Sequence of chain 1.C:
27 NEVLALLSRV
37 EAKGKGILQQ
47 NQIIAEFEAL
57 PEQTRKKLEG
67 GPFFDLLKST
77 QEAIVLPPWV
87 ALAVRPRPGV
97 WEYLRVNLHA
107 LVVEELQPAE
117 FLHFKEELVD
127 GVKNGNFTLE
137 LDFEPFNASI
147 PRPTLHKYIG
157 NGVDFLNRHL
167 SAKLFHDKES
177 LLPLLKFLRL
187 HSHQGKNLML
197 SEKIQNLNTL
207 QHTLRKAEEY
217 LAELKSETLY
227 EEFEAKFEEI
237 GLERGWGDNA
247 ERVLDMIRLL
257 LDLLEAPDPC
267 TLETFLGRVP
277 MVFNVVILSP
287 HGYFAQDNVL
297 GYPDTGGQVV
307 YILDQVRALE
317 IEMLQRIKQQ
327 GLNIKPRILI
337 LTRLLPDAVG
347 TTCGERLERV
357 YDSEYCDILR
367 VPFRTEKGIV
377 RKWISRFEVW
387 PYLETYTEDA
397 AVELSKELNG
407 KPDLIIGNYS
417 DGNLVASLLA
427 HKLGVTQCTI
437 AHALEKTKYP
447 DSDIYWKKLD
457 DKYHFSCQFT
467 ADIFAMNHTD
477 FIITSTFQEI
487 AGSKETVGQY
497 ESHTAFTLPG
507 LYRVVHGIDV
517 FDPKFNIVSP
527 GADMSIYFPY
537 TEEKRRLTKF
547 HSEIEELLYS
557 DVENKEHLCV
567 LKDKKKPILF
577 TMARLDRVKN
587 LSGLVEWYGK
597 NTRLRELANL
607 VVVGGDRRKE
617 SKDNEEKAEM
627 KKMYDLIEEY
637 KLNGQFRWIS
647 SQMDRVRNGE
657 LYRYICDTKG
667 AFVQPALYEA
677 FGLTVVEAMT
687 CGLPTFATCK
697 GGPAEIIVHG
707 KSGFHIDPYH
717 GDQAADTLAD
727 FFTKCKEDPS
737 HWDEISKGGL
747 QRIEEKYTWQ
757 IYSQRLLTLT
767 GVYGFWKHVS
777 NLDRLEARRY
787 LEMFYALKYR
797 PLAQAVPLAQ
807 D

This protein binds this small molecule.
Small molecule (SMILES): O=C1CO[C@H](CO)[C@@H](O)[C@@H]1O

Binding-site contacts:
Ligand atom O2 contacts residue ALA439 of chain 1.C at 3.8 Å.
Ligand atom C5 contacts residue LCN1 of chain 1.Z at 0.7 Å.
Ligand atom O4 contacts residue LCN1 of chain 1.Z at 0.7 Å (h-bond).
Ligand atom C2 contacts residue HIS438 of chain 1.C at 3.3 Å.
Ligand atom C6 contacts residue HIS438 of chain 1.C at 3.1 Å.
Ligand atom C1 contacts residue UDP1 of chain 1.Y at 3.1 Å.
Ligand atom O3 contacts residue LCN1 of chain 1.Z at 0.4 Å (h-bond).
Ligand atom C4 contacts residue HIS438 of chain 1.C at 3.4 Å.
Ligand atom C1 contacts residue LCN1 of chain 1.Z at 0.6 Å.
Ligand atom C2 contacts residue LCN1 of chain 1.Z at 0.4 Å.
Ligand atom C5 contacts residue UDP1 of chain 1.Y at 3.4 Å.
Ligand atom O6 contacts residue HIS438 of chain 1.C at 3.8 Å.
Ligand atom O4 contacts residue GLY678 of chain 1.C at 3.5 Å (h-bond).
Ligand atom C1 contacts residue HIS438 of chain 1.C at 3.4 Å.
Ligand atom O5 contacts residue HIS438 of chain 1.C at 2.8 Å (h-bond).
Ligand atom C5 contacts residue HIS438 of chain 1.C at 3.5 Å.
Ligand atom O4 contacts residue PHE677 of chain 1.C at 3.5 Å.
Ligand atom O2 contacts residue UDP1 of chain 1.Y at 2.9 Å (h-bond).
Ligand atom O4 contacts residue LEU679 of chain 1.C at 3.9 Å.
Ligand atom C4 contacts residue UDP1 of chain 1.Y at 3.5 Å.
Ligand atom O5 contacts residue LCN1 of chain 1.Z at 1.0 Å (h-bond).
Ligand atom C3 contacts residue HIS438 of chain 1.C at 3.8 Å.
Ligand atom O2 contacts residue HIS438 of chain 1.C at 3.7 Å.
Ligand atom O3 contacts residue PHE677 of chain 1.C at 3.3 Å (h-bond).
Ligand atom C3 contacts residue UDP1 of chain 1.Y at 3.1 Å.
Ligand atom C2 contacts residue UDP1 of chain 1.Y at 2.9 Å.
Ligand atom O4 contacts residue UDP1 of chain 1.Y at 2.7 Å (h-bond).
Ligand atom O3 contacts residue GLU675 of chain 1.C at 2.8 Å (salt-bridge).
Ligand atom O3 contacts residue GLY678 of chain 1.C at 3.8 Å.
Ligand atom O6 contacts residue GLY303 of chain 1.C at 3.7 Å.
Ligand atom C3 contacts residue GLU675 of chain 1.C at 3.5 Å.
Ligand atom C6 contacts residue LCN1 of chain 1.Z at 0.9 Å.
Ligand atom O3 contacts residue ALA676 of chain 1.C at 3.4 Å (h-bond).
Ligand atom C3 contacts residue LCN1 of chain 1.Z at 0.4 Å.
Ligand atom O2 contacts residue LCN1 of chain 1.Z at 0.2 Å (h-bond).
Ligand atom O6 contacts residue LCN1 of chain 1.Z at 0.6 Å.
Ligand atom O5 contacts residue UDP1 of chain 1.Y at 3.7 Å.
Ligand atom C4 contacts residue LCN1 of chain 1.Z at 0.6 Å.
Ligand atom O3 contacts residue UDP1 of chain 1.Y at 3.7 Å.
Ligand atom O6 contacts residue LEU679 of chain 1.C at 3.8 Å.